The small molecule below binds the protein below.
Small molecule (SMILES): CC(=O)N[C@H]1[C@H](O[C@H]2[C@H](O)[C@@H](NC(C)=O)CO[C@@H]2CO)O[C@H](CO)[C@@H](O)[C@@H]1O

Binding-site contacts:
Ligand atom C3 contacts residue SER803 of chain 1.A at 4.4 Å.
Ligand atom C5 contacts residue ASN801 of chain 1.A at 3.7 Å.
Ligand atom C1 contacts residue SER803 of chain 1.A at 3.2 Å.
Ligand atom C8 contacts residue ASN801 of chain 1.A at 4.4 Å.
Ligand atom O5 contacts residue ASN801 of chain 1.A at 2.4 Å (h-bond).
Ligand atom O5 contacts residue GLN804 of chain 1.A at 4.3 Å.
Ligand atom C2 contacts residue SER803 of chain 1.A at 4.2 Å.
Ligand atom C2 contacts residue ASN801 of chain 1.A at 2.5 Å.
Ligand atom C7 contacts residue ASN801 of chain 1.A at 3.2 Å.
Ligand atom O7 contacts residue ASN801 of chain 1.A at 3.1 Å (h-bond).
Ligand atom O6 contacts residue GLN804 of chain 1.A at 2.4 Å (h-bond).
Ligand atom C5 contacts residue SER803 of chain 1.A at 3.7 Å.
Ligand atom C3 contacts residue ASN801 of chain 1.A at 3.8 Å.
Ligand atom C6 contacts residue GLN804 of chain 1.A at 3.7 Å.
Ligand atom C4 contacts residue ASN801 of chain 1.A at 4.2 Å.
Ligand atom O5 contacts residue SER803 of chain 1.A at 3.6 Å (h-bond).
Ligand atom C1 contacts residue ASN801 of chain 1.A at 1.4 Å.
Ligand atom N2 contacts residue ASN801 of chain 1.A at 2.9 Å (h-bond).

Sequence of chain 1.A:
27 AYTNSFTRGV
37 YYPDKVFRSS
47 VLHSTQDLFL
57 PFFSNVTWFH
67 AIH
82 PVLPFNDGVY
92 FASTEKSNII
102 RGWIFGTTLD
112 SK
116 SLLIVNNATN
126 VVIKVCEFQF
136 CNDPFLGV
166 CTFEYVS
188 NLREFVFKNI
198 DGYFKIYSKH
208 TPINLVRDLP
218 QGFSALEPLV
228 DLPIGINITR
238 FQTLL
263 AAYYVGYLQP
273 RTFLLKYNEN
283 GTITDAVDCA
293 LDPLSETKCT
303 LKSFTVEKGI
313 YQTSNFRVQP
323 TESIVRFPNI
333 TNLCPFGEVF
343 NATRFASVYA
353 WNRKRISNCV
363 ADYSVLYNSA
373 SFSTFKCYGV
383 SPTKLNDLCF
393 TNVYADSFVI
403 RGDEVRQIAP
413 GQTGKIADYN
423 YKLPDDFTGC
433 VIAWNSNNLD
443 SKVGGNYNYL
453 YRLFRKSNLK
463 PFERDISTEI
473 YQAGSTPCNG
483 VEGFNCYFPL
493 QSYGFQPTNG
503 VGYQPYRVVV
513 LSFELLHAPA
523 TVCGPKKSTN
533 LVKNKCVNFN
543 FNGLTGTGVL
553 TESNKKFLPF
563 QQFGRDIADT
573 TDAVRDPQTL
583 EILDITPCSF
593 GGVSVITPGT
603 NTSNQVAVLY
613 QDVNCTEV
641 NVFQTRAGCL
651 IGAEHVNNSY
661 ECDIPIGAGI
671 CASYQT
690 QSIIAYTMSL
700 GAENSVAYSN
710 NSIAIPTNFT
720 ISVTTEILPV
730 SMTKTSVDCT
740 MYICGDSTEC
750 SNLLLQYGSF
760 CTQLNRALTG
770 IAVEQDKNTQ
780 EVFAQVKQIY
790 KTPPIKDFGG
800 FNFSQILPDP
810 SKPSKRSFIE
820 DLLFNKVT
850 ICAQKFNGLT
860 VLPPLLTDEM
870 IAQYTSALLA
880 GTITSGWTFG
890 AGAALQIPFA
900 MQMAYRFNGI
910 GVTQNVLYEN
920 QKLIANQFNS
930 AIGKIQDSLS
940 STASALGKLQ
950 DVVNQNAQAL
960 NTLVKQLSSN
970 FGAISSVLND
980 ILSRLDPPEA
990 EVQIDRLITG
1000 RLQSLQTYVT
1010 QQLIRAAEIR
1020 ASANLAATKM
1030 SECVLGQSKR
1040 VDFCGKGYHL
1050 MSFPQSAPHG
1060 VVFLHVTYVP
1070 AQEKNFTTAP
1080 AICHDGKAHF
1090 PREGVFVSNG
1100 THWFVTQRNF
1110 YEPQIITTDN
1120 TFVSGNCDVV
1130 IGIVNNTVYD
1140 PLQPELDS